A protein and the small-molecule ligand that binds it are described below.
Small molecule (SMILES): CC(=O)N[C@H]1[C@H](O[C@H]2[C@H](O)[C@@H](NC(C)=O)CO[C@@H]2CO)O[C@H](CO)[C@@H](O[C@@H]2O[C@H](CO)[C@@H](O)[C@H](O[C@H]3O[C@H](CO)[C@@H](O)[C@H](O)[C@@H]3O[C@H]3O[C@H](CO)[C@@H](O)[C@H](O)[C@@H]3O[C@H]3O[C@H](CO)[C@@H](O)[C@H](O)[C@@H]3O)[C@@H]2O)[C@@H]1O

Binding-site contacts:
Ligand atom C8 contacts residue ASN118 of chain 1.A at 3.5 Å.
Ligand atom N2 contacts residue ARG139 of chain 1.A at 3.8 Å.
Ligand atom C1 contacts residue ARG139 of chain 1.A at 3.7 Å.
Ligand atom C2 contacts residue ASN119 of chain 1.A at 4.0 Å.
Ligand atom O5 contacts residue ASN119 of chain 1.A at 2.5 Å (h-bond).
Ligand atom C6 contacts residue MAN1 of chain 1.C at 3.7 Å.
Ligand atom C2 contacts residue ARG139 of chain 1.A at 4.4 Å.
Ligand atom C5 contacts residue MAN1 of chain 1.C at 4.2 Å.
Ligand atom C7 contacts residue ASN118 of chain 1.A at 4.2 Å.
Ligand atom O6 contacts residue MAN1 of chain 1.C at 3.1 Å.
Ligand atom C6 contacts residue ASN119 of chain 1.A at 4.3 Å.
Ligand atom C7 contacts residue ARG139 of chain 1.A at 4.4 Å.
Ligand atom C1 contacts residue ASN119 of chain 1.A at 2.7 Å.
Ligand atom C5 contacts residue ASN119 of chain 1.A at 3.8 Å.

Sequence of chain 1.A:
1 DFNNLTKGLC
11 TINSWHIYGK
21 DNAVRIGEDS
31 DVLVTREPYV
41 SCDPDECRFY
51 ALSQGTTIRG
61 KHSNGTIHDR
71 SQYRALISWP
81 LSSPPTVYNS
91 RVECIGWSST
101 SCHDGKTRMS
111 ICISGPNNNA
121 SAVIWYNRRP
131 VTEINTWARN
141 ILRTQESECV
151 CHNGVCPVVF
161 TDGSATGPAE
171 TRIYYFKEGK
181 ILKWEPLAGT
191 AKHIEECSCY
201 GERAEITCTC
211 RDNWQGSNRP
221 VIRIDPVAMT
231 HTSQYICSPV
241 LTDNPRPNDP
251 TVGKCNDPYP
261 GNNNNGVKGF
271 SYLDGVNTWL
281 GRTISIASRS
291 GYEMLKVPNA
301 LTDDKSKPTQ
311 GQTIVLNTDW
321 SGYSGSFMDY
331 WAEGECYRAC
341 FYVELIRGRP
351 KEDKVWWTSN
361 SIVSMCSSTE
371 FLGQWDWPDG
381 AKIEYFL